The small molecule below binds the protein below.
Small molecule (SMILES): CCc1cc(O)c(Oc2ccccc2F)cc1F

Binding-site contacts:
Ligand atom CAI contacts residue TYR156 of chain 1.B at 3.4 Å (hydrophobic).
Ligand atom FAD contacts residue NAD1 of chain 1.O at 3.2 Å.
Ligand atom CAJ contacts residue ILE200 of chain 1.B at 3.9 Å (hydrophobic).
Ligand atom CAM contacts residue TYR156 of chain 1.B at 3.3 Å (hydrophobic).
Ligand atom CAP contacts residue NAD1 of chain 1.O at 3.5 Å.
Ligand atom FAD contacts residue ALA196 of chain 1.B at 3.1 Å.
Ligand atom CAP contacts residue ILE200 of chain 1.B at 3.4 Å (hydrophobic).
Ligand atom CAR contacts residue NAD1 of chain 1.O at 3.7 Å.
Ligand atom FAC contacts residue NAD1 of chain 1.O at 3.5 Å.
Ligand atom OAB contacts residue TYR156 of chain 1.B at 2.2 Å (h-bond).
Ligand atom CAN contacts residue ILE200 of chain 1.B at 3.5 Å (hydrophobic).
Ligand atom CAO contacts residue NAD1 of chain 1.O at 3.8 Å.
Ligand atom CAA contacts residue PRO191 of chain 1.B at 3.7 Å (hydrophobic).
Ligand atom CAA contacts residue TYR146 of chain 1.B at 3.2 Å (hydrophobic).
Ligand atom CAJ contacts residue ALA197 of chain 1.B at 3.9 Å (hydrophobic).
Ligand atom CAA contacts residue NAD1 of chain 1.O at 3.7 Å.
Ligand atom CAK contacts residue PHE203 of chain 1.B at 3.8 Å (hydrophobic).
Ligand atom CAG contacts residue MET159 of chain 1.B at 3.7 Å (hydrophobic).
Ligand atom CAK contacts residue ILE200 of chain 1.B at 3.8 Å (hydrophobic).
Ligand atom CAM contacts residue NAD1 of chain 1.O at 3.5 Å.
Ligand atom CAG contacts residue GLY93 of chain 1.B at 3.5 Å.
Ligand atom FAC contacts residue ILE200 of chain 1.B at 3.9 Å.
Ligand atom CAR contacts residue ALA196 of chain 1.B at 3.8 Å (hydrophobic).
Ligand atom CAI contacts residue ILE200 of chain 1.B at 3.7 Å (hydrophobic).
Ligand atom CAN contacts residue ALA197 of chain 1.B at 3.9 Å (hydrophobic).
Ligand atom CAO contacts residue ALA196 of chain 1.B at 3.4 Å (hydrophobic).
Ligand atom CAN contacts residue NAD1 of chain 1.O at 3.4 Å.
Ligand atom OAL contacts residue ALA196 of chain 1.B at 3.9 Å.
Ligand atom OAL contacts residue NAD1 of chain 1.O at 3.1 Å.
Ligand atom CAH contacts residue ILE200 of chain 1.B at 3.8 Å (hydrophobic).
Ligand atom FAC contacts residue ALA197 of chain 1.B at 3.0 Å.
Ligand atom CAK contacts residue NAD1 of chain 1.O at 3.8 Å.
Ligand atom FAD contacts residue GLY93 of chain 1.B at 3.8 Å.
Ligand atom CAQ contacts residue NAD1 of chain 1.O at 3.4 Å.
Ligand atom CAI contacts residue NAD1 of chain 1.O at 3.7 Å.
Ligand atom CAG contacts residue PHE94 of chain 1.B at 3.7 Å (hydrophobic).
Ligand atom CAE contacts residue MET159 of chain 1.B at 3.6 Å (hydrophobic).
Ligand atom FAC contacts residue PHE203 of chain 1.B at 3.2 Å.
Ligand atom OAB contacts residue NAD1 of chain 1.O at 3.2 Å (h-bond).
Ligand atom CAJ contacts residue NAD1 of chain 1.O at 3.5 Å.

Sequence of chain 1.B:
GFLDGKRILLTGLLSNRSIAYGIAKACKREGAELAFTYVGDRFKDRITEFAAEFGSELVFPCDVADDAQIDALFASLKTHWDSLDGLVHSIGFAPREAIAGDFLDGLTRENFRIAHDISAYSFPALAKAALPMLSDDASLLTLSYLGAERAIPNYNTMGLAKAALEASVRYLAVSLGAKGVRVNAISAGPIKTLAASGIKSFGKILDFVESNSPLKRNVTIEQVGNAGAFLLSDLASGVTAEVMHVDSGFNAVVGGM